The protein below binds the small molecule below.
Small molecule (SMILES): CC(=O)N[C@H]1CO[C@H](CO)[C@H](O)[C@@H]1O[C@@H]1O[C@H](CO)[C@H](O)[C@H](O)[C@H]1O

Sequence of chain 1.A:
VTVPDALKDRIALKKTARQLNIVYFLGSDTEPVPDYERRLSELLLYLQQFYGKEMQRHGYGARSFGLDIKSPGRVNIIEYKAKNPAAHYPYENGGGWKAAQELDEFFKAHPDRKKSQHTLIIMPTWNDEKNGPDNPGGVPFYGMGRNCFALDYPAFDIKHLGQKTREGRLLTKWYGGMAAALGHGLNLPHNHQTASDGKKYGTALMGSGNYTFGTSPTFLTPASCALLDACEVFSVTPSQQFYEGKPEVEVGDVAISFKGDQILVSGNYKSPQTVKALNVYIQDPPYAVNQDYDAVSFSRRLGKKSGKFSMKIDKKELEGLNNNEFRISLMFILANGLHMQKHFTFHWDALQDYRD

Binding-site contacts:
Ligand atom C6 contacts residue PHE143 of chain 1.A at 3.7 Å (hydrophobic).
Ligand atom C4 contacts residue THR11 of chain 1.B at 3.5 Å.
Ligand atom C5 contacts residue THR11 of chain 1.B at 2.8 Å.
Ligand atom O4 contacts residue GLY139 of chain 1.A at 3.6 Å.
Ligand atom O6 contacts residue ASN212 of chain 1.A at 2.9 Å (h-bond).
Ligand atom C5 contacts residue PHE143 of chain 1.A at 3.9 Å (hydrophobic).
Ligand atom O6 contacts residue VAL141 of chain 1.A at 2.5 Å (h-bond).
Ligand atom O6 contacts residue GLY139 of chain 1.A at 3.6 Å.
Ligand atom C5 contacts residue TYR93 of chain 1.A at 3.6 Å (hydrophobic).
Ligand atom O4 contacts residue GLY140 of chain 1.A at 3.6 Å.
Ligand atom C6 contacts residue TRP176 of chain 1.A at 3.8 Å (hydrophobic).
Ligand atom O3 contacts residue TYR93 of chain 1.A at 4.0 Å.
Ligand atom O5 contacts residue TRP176 of chain 1.A at 3.7 Å.
Ligand atom O6 contacts residue GLY179 of chain 1.A at 3.4 Å.
Ligand atom C6 contacts residue LYS175 of chain 1.A at 3.5 Å.
Ligand atom C6 contacts residue LEU153 of chain 1.A at 3.8 Å (hydrophobic).
Ligand atom C6 contacts residue ASN212 of chain 1.A at 3.8 Å.
Ligand atom C8 contacts residue TYR93 of chain 1.A at 3.7 Å (hydrophobic).
Ligand atom O6 contacts residue LEU153 of chain 1.A at 3.9 Å.
Ligand atom C1 contacts residue ASN212 of chain 1.A at 3.9 Å.
Ligand atom C8 contacts residue THR11 of chain 1.B at 3.7 Å.
Ligand atom O6 contacts residue GLY140 of chain 1.A at 3.4 Å (h-bond).
Ligand atom C3 contacts residue THR11 of chain 1.B at 3.0 Å.
Ligand atom C7 contacts residue THR11 of chain 1.B at 3.6 Å.
Ligand atom C1 contacts residue SER12 of chain 1.B at 3.2 Å.
Ligand atom N2 contacts residue THR11 of chain 1.B at 2.8 Å (h-bond).
Ligand atom C1 contacts residue THR11 of chain 1.B at 1.4 Å.
Ligand atom C4 contacts residue TYR93 of chain 1.A at 3.7 Å (hydrophobic).
Ligand atom C3 contacts residue TYR93 of chain 1.A at 3.7 Å (hydrophobic).
Ligand atom O5 contacts residue TYR213 of chain 1.A at 3.6 Å (h-bond).
Ligand atom C6 contacts residue VAL141 of chain 1.A at 3.6 Å (hydrophobic).
Ligand atom C6 contacts residue GLY139 of chain 1.A at 3.9 Å.
Ligand atom O4 contacts residue LYS175 of chain 1.A at 3.5 Å.
Ligand atom C2 contacts residue THR11 of chain 1.B at 2.4 Å.
Ligand atom C4 contacts residue TRP176 of chain 1.A at 3.9 Å (hydrophobic).
Ligand atom C2 contacts residue SER12 of chain 1.B at 4.0 Å.
Ligand atom O5 contacts residue ASN212 of chain 1.A at 3.1 Å (h-bond).
Ligand atom O5 contacts residue SER12 of chain 1.B at 3.6 Å.
Ligand atom O6 contacts residue LYS175 of chain 1.A at 3.0 Å (salt-bridge).
Ligand atom O5 contacts residue THR11 of chain 1.B at 2.3 Å (h-bond).

Sequence of chain 1.B:
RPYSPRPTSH